Binding-site contacts:
Ligand atom C3 contacts residue ASN42 of chain 1.E at 3.8 Å.
Ligand atom C7 contacts residue ASN42 of chain 1.E at 3.7 Å.
Ligand atom C8 contacts residue TRP23 of chain 1.E at 3.5 Å (hydrophobic).
Ligand atom C8 contacts residue ARG25 of chain 1.E at 3.8 Å.
Ligand atom C3 contacts residue SER24 of chain 1.E at 3.9 Å.
Ligand atom O3 contacts residue SER24 of chain 1.E at 4.3 Å.
Ligand atom C4 contacts residue ASN42 of chain 1.E at 4.2 Å.
Ligand atom C7 contacts residue ARG25 of chain 1.E at 4.1 Å.
Ligand atom C1 contacts residue ARG25 of chain 1.E at 4.3 Å.
Ligand atom C2 contacts residue SER24 of chain 1.E at 3.9 Å.
Ligand atom N2 contacts residue SER24 of chain 1.E at 3.2 Å (h-bond).
Ligand atom C7 contacts residue SER24 of chain 1.E at 4.2 Å.
Ligand atom C1 contacts residue SER24 of chain 1.E at 4.1 Å.
Ligand atom O7 contacts residue ASN42 of chain 1.E at 4.1 Å.
Ligand atom N2 contacts residue ARG25 of chain 1.E at 3.6 Å.
Ligand atom N2 contacts residue ASN42 of chain 1.E at 2.9 Å (h-bond).
Ligand atom C5 contacts residue ASN42 of chain 1.E at 3.7 Å.
Ligand atom O6 contacts residue ASN42 of chain 1.E at 4.1 Å.
Ligand atom C2 contacts residue ASN42 of chain 1.E at 2.4 Å.
Ligand atom C8 contacts residue SER24 of chain 1.E at 4.3 Å.
Ligand atom C1 contacts residue ASN42 of chain 1.E at 1.4 Å.
Ligand atom O5 contacts residue ASN42 of chain 1.E at 2.3 Å (h-bond).

This protein binds this small molecule.
Small molecule (SMILES): CC(=O)N[C@@H]1[C@@H](O)[C@H](O)[C@@H](CO)O[C@H]1O

Sequence of chain 1.E:
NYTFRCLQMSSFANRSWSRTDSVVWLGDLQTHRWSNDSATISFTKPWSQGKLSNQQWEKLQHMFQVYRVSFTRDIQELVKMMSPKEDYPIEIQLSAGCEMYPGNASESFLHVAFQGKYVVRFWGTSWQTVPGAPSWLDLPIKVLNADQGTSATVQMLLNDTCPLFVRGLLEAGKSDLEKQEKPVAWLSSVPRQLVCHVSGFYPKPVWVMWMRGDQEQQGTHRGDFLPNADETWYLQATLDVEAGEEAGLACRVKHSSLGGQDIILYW